Binding-site contacts:
Ligand atom O32 contacts residue GLU26 of chain 1.A at 4.0 Å.
Ligand atom C1' contacts residue LYS72 of chain 1.A at 3.8 Å.
Ligand atom O32 contacts residue DG1 of chain 1.B at 2.6 Å (h-bond).
Ligand atom C1' contacts residue DG1 of chain 1.B at 3.7 Å.
Ligand atom OPP contacts residue DG1 of chain 1.B at 2.4 Å (h-bond).
Ligand atom C3' contacts residue LYS84 of chain 1.A at 4.5 Å.
Ligand atom P2 contacts residue LYS35 of chain 1.A at 4.2 Å.
Ligand atom O32 contacts residue LYS35 of chain 1.A at 3.4 Å (salt-bridge).
Ligand atom OPP contacts residue LYS72 of chain 1.A at 4.2 Å.
Ligand atom C2' contacts residue LYS68 of chain 1.A at 3.8 Å.
Ligand atom O4' contacts residue LYS68 of chain 1.A at 2.8 Å.
Ligand atom C3' contacts residue LYS72 of chain 1.A at 1.5 Å.
Ligand atom OP3 contacts residue LYS84 of chain 1.A at 4.0 Å.
Ligand atom P2 contacts residue DG1 of chain 1.B at 1.5 Å.
Ligand atom C3' contacts residue TYR39 of chain 1.A at 3.3 Å (hydrophobic).
Ligand atom C2' contacts residue LYS72 of chain 1.A at 2.4 Å.
Ligand atom P contacts residue LYS84 of chain 1.A at 4.1 Å.
Ligand atom C4' contacts residue LYS68 of chain 1.A at 4.0 Å.
Ligand atom O22 contacts residue LYS35 of chain 1.A at 3.9 Å.
Ligand atom O22 contacts residue DG1 of chain 1.B at 2.3 Å (h-bond).
Ligand atom OP2 contacts residue LYS84 of chain 1.A at 3.0 Å (salt-bridge).
Ligand atom C3' contacts residue DG1 of chain 1.B at 4.3 Å.
Ligand atom C1' contacts residue LYS68 of chain 1.A at 4.2 Å.
Ligand atom OPP contacts residue LYS68 of chain 1.A at 3.8 Å.
Ligand atom O32 contacts residue TYR39 of chain 1.A at 4.2 Å.

Sequence of chain 1.A:
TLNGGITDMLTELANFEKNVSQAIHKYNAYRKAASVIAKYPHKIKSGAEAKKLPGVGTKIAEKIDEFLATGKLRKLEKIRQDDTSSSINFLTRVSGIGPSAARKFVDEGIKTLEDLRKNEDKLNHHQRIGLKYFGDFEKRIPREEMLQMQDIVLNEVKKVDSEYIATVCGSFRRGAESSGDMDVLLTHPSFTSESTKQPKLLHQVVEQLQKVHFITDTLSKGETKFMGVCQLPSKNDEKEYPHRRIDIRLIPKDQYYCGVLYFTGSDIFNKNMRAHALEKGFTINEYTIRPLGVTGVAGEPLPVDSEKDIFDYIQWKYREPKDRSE

A small-molecule ligand and the protein it binds are described below.
Small molecule (SMILES): O=P(O)(O)OC[C@@H](O)[C@H](CCO)OP(=O)(O)O